Binding-site contacts:
Ligand atom C12 contacts residue LEU27 of chain 2.A at 3.9 Å (hydrophobic).
Ligand atom C13 contacts residue CYS145 of chain 2.A at 1.8 Å (hydrophobic).
Ligand atom C13 contacts residue MET165 of chain 2.A at 4.4 Å (hydrophobic).
Ligand atom N1 contacts residue CYS145 of chain 2.A at 4.0 Å.
Ligand atom O1 contacts residue CYS145 of chain 2.A at 3.0 Å (h-bond).
Ligand atom O1 contacts residue DMS1 of chain 2.F at 3.4 Å.
Ligand atom C12 contacts residue GLY143 of chain 2.A at 4.3 Å.
Ligand atom C13 contacts residue HIS41 of chain 2.A at 3.3 Å.
Ligand atom C12 contacts residue CYS145 of chain 2.A at 2.8 Å (hydrophobic).
Ligand atom C9 contacts residue MET49 of chain 2.A at 4.2 Å (hydrophobic).
Ligand atom N1 contacts residue HIS41 of chain 2.A at 3.8 Å.
Ligand atom O contacts residue MET49 of chain 2.A at 3.8 Å.
Ligand atom C10 contacts residue LEU27 of chain 2.A at 4.2 Å (hydrophobic).
Ligand atom C13 contacts residue DMS1 of chain 2.F at 3.6 Å.
Ligand atom C6 contacts residue ASN142 of chain 2.A at 3.3 Å.
Ligand atom C9 contacts residue HIS41 of chain 2.A at 3.4 Å.
Ligand atom C5 contacts residue ASN142 of chain 2.A at 3.5 Å.
Ligand atom C12 contacts residue HIS41 of chain 2.A at 3.8 Å.
Ligand atom N1 contacts residue DMS1 of chain 2.F at 4.0 Å.
Ligand atom C8 contacts residue MET49 of chain 2.A at 4.4 Å (hydrophobic).
Ligand atom O1 contacts residue GLY143 of chain 2.A at 3.3 Å (h-bond).
Ligand atom N contacts residue ASN142 of chain 2.A at 4.0 Å.
Ligand atom O1 contacts residue SER144 of chain 2.A at 3.7 Å.
Ligand atom C11 contacts residue ASN142 of chain 2.A at 3.3 Å.
Ligand atom O1 contacts residue LEU141 of chain 2.A at 4.3 Å.
Ligand atom C13 contacts residue HIS164 of chain 2.A at 3.0 Å.
Ligand atom O1 contacts residue ASN142 of chain 2.A at 4.2 Å.
Ligand atom N1 contacts residue LEU27 of chain 2.A at 4.2 Å.
Ligand atom C12 contacts residue DMS1 of chain 2.F at 3.4 Å.
Ligand atom O1 contacts residue LEU27 of chain 2.A at 3.6 Å.
Ligand atom C10 contacts residue GLY143 of chain 2.A at 4.0 Å.
Ligand atom C10 contacts residue ASN142 of chain 2.A at 4.4 Å.
Ligand atom C7 contacts residue MET49 of chain 2.A at 4.5 Å (hydrophobic).

This small molecule binds to this protein.
Small molecule (SMILES): CC(=O)N1CCN(C(=O)c2ccc(C)cc2)CC1

Sequence of chain 2.A:
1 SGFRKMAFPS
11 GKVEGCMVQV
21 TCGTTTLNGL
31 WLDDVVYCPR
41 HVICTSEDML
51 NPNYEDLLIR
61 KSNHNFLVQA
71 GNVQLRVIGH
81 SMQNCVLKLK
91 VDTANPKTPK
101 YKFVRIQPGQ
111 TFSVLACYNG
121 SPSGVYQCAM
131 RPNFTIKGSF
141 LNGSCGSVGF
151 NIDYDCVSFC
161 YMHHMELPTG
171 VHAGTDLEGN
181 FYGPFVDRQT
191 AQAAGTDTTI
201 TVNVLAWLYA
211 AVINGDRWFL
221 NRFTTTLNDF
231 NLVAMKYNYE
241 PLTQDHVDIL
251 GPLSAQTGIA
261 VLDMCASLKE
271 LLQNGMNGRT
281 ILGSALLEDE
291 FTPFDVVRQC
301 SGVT